Binding-site contacts:
Ligand atom P contacts residue GLY60 of chain 1.A at 3.7 Å.
Ligand atom C3' contacts residue LYS62 of chain 1.A at 3.9 Å.
Ligand atom P contacts residue LYS29 of chain 1.A at 3.7 Å.
Ligand atom OP2 contacts residue LYS62 of chain 1.A at 3.1 Å (salt-bridge).
Ligand atom C5' contacts residue TYR33 of chain 1.A at 3.4 Å (hydrophobic).
Ligand atom P contacts residue LYS62 of chain 1.A at 3.8 Å.
Ligand atom C2 contacts residue HIS28 of chain 1.A at 3.8 Å.
Ligand atom OP1 contacts residue GLY60 of chain 1.A at 2.9 Å (h-bond).
Ligand atom C5' contacts residue GLY60 of chain 1.A at 3.6 Å.
Ligand atom P contacts residue LYS62 of chain 1.A at 3.4 Å.
Ligand atom OP1 contacts residue ILE63 of chain 1.A at 2.9 Å (h-bond).
Ligand atom C3' contacts residue GLY60 of chain 1.A at 4.0 Å.
Ligand atom O5' contacts residue LYS29 of chain 1.A at 3.8 Å.
Ligand atom OP1 contacts residue THR61 of chain 1.A at 3.7 Å.
Ligand atom OP1 contacts residue LYS62 of chain 1.A at 3.6 Å (salt-bridge).
Ligand atom OP2 contacts residue GLY60 of chain 1.A at 3.8 Å.
Ligand atom N2 contacts residue HIS28 of chain 1.A at 3.9 Å.
Ligand atom C4' contacts residue GLY58 of chain 1.A at 3.3 Å.
Ligand atom C8 contacts residue LYS29 of chain 1.A at 3.8 Å.
Ligand atom OP2 contacts residue THR61 of chain 1.A at 3.7 Å.
Ligand atom OP1 contacts residue GLY58 of chain 1.A at 3.0 Å (h-bond).
Ligand atom P contacts residue ILE63 of chain 1.A at 3.9 Å.
Ligand atom N7 contacts residue LYS29 of chain 1.A at 3.9 Å.
Ligand atom OP2 contacts residue NA1 of chain 1.H at 3.9 Å.
Ligand atom OP1 contacts residue NA1 of chain 1.H at 2.9 Å (h-bond).
Ligand atom OP2 contacts residue VAL59 of chain 1.A at 3.9 Å.
Ligand atom N3 contacts residue ALA32 of chain 1.A at 3.5 Å.
Ligand atom OP1 contacts residue VAL59 of chain 1.A at 3.7 Å.
Ligand atom OP3 contacts residue LYS29 of chain 1.A at 2.8 Å (salt-bridge).
Ligand atom OP1 contacts residue PRO57 of chain 1.A at 3.9 Å.
Ligand atom O5' contacts residue GLY60 of chain 1.A at 3.5 Å.
Ligand atom P contacts residue NA1 of chain 1.H at 3.8 Å.
Ligand atom C5' contacts residue GLY58 of chain 1.A at 3.2 Å.
Ligand atom OP1 contacts residue LYS62 of chain 1.A at 2.9 Å (salt-bridge).
Ligand atom O4' contacts residue ALA32 of chain 1.A at 3.8 Å.
Ligand atom OP1 contacts residue LYS29 of chain 1.A at 3.8 Å.
Ligand atom O3' contacts residue ILE63 of chain 1.A at 3.6 Å.
Ligand atom OP2 contacts residue LYS66 of chain 1.A at 3.7 Å.
Ligand atom O3' contacts residue GLY58 of chain 1.A at 3.6 Å.
Ligand atom OP2 contacts residue LYS62 of chain 1.A at 2.9 Å (salt-bridge).

This small molecule binds to this protein.
Small molecule (SMILES): Cc1cn([C@H]2C[C@H](O[P](=O)(O)OC[C@H]3O[C@@H](n4ccc(N)nc4=O)C[C@@H]3O[P](=O)(O)OC[C@H]3O[C@@H](n4cnc5c(=O)nc(N)[nH]c54)C[C@@H]3O[P](=O)(O)OC[C@H]3O[C@@H](n4cnc5c(=O)nc(N)[nH]c54)C[C@@H]3O)[C@@H](CO[P](=O)(O)O[C@H]3C[C@H](n4cnc5c(=O)nc(N)[nH]c54)O[C@@H]3COP(=O)(O)O)O2)c(=O)[nH]c1=O

Sequence of chain 1.A:
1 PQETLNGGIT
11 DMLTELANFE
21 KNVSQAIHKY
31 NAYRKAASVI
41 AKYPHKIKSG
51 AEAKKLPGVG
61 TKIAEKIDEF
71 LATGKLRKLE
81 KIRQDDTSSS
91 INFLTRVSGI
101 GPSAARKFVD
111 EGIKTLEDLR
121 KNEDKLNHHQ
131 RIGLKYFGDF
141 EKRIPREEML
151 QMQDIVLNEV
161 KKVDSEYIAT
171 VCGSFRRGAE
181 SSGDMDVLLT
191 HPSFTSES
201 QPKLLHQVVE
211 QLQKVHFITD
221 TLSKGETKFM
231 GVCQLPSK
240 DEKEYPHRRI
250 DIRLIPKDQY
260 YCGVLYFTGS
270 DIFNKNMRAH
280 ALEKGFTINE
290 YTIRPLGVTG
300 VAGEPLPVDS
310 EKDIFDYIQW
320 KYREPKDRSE